Binding-site contacts:
Ligand atom O7 contacts residue ASN678 of chain 1.A at 3.1 Å (h-bond).
Ligand atom C5 contacts residue ASN678 of chain 1.A at 3.7 Å.
Ligand atom C3 contacts residue ASN678 of chain 1.A at 3.7 Å.
Ligand atom C5 contacts residue ILE1099 of chain 1.A at 4.2 Å (hydrophobic).
Ligand atom O6 contacts residue ILE1099 of chain 1.A at 4.5 Å.
Ligand atom C7 contacts residue ASN678 of chain 1.A at 3.1 Å.
Ligand atom C4 contacts residue ASN678 of chain 1.A at 4.2 Å.
Ligand atom C2 contacts residue ASN678 of chain 1.A at 2.4 Å.
Ligand atom C6 contacts residue ILE1099 of chain 1.A at 3.7 Å (hydrophobic).
Ligand atom C8 contacts residue ASN678 of chain 1.A at 4.3 Å.
Ligand atom N2 contacts residue ASN678 of chain 1.A at 2.8 Å (h-bond).
Ligand atom O5 contacts residue ASN678 of chain 1.A at 2.4 Å (h-bond).
Ligand atom C1 contacts residue ASN678 of chain 1.A at 1.4 Å.
Ligand atom C8 contacts residue TYR676 of chain 1.A at 4.3 Å (hydrophobic).

A small-molecule ligand and the protein it binds are described below.
Small molecule (SMILES): CC(=O)N[C@@H]1[C@@H](O)[C@H](O)[C@@H](CO)O[C@H]1O

Sequence of chain 1.A:
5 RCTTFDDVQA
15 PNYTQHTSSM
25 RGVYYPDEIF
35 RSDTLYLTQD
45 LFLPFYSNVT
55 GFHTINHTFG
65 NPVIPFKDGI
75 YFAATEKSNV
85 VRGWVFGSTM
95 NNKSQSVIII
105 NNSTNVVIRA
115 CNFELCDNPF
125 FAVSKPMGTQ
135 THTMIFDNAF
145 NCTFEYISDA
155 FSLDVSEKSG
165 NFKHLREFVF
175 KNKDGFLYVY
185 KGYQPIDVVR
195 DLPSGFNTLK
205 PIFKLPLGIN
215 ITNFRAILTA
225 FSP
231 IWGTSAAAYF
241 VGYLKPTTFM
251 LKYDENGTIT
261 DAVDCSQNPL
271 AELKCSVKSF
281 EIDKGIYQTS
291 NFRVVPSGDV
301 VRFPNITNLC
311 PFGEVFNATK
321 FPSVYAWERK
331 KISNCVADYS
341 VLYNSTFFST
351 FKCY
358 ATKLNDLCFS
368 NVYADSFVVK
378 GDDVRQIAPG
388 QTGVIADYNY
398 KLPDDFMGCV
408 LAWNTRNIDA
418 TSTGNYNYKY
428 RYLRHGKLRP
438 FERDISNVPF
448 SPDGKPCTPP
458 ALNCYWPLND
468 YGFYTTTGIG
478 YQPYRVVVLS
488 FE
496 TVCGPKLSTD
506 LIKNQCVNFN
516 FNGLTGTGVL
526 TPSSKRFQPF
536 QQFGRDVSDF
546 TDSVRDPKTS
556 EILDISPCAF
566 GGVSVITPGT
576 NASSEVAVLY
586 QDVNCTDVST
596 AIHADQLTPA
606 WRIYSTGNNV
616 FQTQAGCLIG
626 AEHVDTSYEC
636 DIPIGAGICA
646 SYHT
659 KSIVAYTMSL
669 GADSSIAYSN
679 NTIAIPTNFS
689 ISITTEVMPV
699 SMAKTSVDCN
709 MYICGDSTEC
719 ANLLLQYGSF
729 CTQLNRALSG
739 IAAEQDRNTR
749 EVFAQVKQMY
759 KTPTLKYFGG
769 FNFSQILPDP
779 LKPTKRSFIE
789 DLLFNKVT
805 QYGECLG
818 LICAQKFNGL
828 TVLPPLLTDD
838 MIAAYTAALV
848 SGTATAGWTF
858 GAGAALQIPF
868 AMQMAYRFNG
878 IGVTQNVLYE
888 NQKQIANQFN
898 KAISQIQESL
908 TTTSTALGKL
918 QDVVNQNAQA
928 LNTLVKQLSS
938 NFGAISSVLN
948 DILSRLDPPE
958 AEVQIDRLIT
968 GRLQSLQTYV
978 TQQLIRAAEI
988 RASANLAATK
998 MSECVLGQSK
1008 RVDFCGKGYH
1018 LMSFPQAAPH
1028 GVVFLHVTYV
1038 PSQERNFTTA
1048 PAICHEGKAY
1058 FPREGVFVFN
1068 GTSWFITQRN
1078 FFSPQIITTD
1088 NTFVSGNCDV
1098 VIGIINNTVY